Sequence of chain 1.A:
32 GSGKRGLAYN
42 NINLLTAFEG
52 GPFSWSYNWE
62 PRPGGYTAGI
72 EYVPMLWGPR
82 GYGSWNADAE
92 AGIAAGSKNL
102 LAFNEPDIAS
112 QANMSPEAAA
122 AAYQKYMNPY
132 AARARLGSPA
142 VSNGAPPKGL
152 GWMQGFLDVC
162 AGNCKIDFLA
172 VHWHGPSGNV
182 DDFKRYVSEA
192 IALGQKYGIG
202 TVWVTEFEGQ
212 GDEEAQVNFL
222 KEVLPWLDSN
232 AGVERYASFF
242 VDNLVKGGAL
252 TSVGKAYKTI

This small molecule binds to this protein.
Small molecule (SMILES): OC[C@H]1O[C@@H](O[C@@H]2[C@@H](O)[C@H](O)O[C@H](CO)[C@H]2O)[C@H](O)[C@@H](O)[C@@H]1O

Binding-site contacts:
Ligand atom C6 contacts residue ASN41 of chain 1.A at 4.2 Å.
Ligand atom C2 contacts residue ASN105 of chain 1.A at 4.0 Å.
Ligand atom O2 contacts residue ASN105 of chain 1.A at 3.2 Å (h-bond).
Ligand atom C2 contacts residue TRP78 of chain 1.A at 4.2 Å (hydrophobic).
Ligand atom C1 contacts residue ASN105 of chain 1.A at 3.9 Å.
Ligand atom C1 contacts residue TRP60 of chain 1.A at 3.4 Å (hydrophobic).
Ligand atom C5 contacts residue PHE240 of chain 1.A at 4.2 Å (hydrophobic).
Ligand atom O1 contacts residue GLN112 of chain 1.A at 3.8 Å.
Ligand atom C4 contacts residue TRP60 of chain 1.A at 4.2 Å (hydrophobic).
Ligand atom C3 contacts residue ARG81 of chain 1.A at 3.5 Å.
Ligand atom C5 contacts residue TRP60 of chain 1.A at 3.6 Å (hydrophobic).
Ligand atom C3 contacts residue TRP78 of chain 1.A at 4.2 Å (hydrophobic).
Ligand atom O2 contacts residue TRP60 of chain 1.A at 4.1 Å.
Ligand atom O5 contacts residue PHE240 of chain 1.A at 3.7 Å.
Ligand atom C6 contacts residue PHE240 of chain 1.A at 3.6 Å (hydrophobic).
Ligand atom C6 contacts residue PHE241 of chain 1.A at 3.7 Å (hydrophobic).
Ligand atom C1 contacts residue TRP78 of chain 1.A at 4.1 Å (hydrophobic).
Ligand atom O1 contacts residue TRP60 of chain 1.A at 3.6 Å.
Ligand atom C6 contacts residue GLU61 of chain 1.A at 3.3 Å.
Ligand atom C4 contacts residue ASN41 of chain 1.A at 4.2 Å.
Ligand atom O4 contacts residue TRP60 of chain 1.A at 3.8 Å.
Ligand atom O5 contacts residue TRP60 of chain 1.A at 3.8 Å.
Ligand atom O3 contacts residue ARG81 of chain 1.A at 2.4 Å (salt-bridge).
Ligand atom O2 contacts residue ARG81 of chain 1.A at 4.1 Å.
Ligand atom C3 contacts residue TRP60 of chain 1.A at 4.0 Å (hydrophobic).
Ligand atom O6 contacts residue PHE240 of chain 1.A at 3.4 Å.
Ligand atom O2 contacts residue TRP78 of chain 1.A at 3.0 Å (h-bond).
Ligand atom C1 contacts residue GLU207 of chain 1.A at 3.6 Å.
Ligand atom O6 contacts residue GLU61 of chain 1.A at 4.0 Å.
Ligand atom O5 contacts residue GLU207 of chain 1.A at 4.0 Å.
Ligand atom C1 contacts residue GLN112 of chain 1.A at 4.2 Å.
Ligand atom C2 contacts residue TRP60 of chain 1.A at 4.2 Å (hydrophobic).
Ligand atom O6 contacts residue PHE241 of chain 1.A at 3.8 Å.
Ligand atom C6 contacts residue TRP60 of chain 1.A at 3.7 Å (hydrophobic).
Ligand atom O1 contacts residue ASN105 of chain 1.A at 3.2 Å (h-bond).
Ligand atom O2 contacts residue GLN112 of chain 1.A at 2.6 Å (h-bond).
Ligand atom O4 contacts residue ASN41 of chain 1.A at 2.9 Å (h-bond).
Ligand atom C2 contacts residue GLN112 of chain 1.A at 3.5 Å.
Ligand atom O1 contacts residue GLU207 of chain 1.A at 2.8 Å (salt-bridge).
Ligand atom C6 contacts residue ASN59 of chain 1.A at 4.2 Å.